The protein below binds the small molecule below.
Small molecule (SMILES): CC(=O)N[C@@H]1[C@@H](O)[C@H](O)[C@@H](CO)O[C@H]1O

Sequence of chain 1.A:
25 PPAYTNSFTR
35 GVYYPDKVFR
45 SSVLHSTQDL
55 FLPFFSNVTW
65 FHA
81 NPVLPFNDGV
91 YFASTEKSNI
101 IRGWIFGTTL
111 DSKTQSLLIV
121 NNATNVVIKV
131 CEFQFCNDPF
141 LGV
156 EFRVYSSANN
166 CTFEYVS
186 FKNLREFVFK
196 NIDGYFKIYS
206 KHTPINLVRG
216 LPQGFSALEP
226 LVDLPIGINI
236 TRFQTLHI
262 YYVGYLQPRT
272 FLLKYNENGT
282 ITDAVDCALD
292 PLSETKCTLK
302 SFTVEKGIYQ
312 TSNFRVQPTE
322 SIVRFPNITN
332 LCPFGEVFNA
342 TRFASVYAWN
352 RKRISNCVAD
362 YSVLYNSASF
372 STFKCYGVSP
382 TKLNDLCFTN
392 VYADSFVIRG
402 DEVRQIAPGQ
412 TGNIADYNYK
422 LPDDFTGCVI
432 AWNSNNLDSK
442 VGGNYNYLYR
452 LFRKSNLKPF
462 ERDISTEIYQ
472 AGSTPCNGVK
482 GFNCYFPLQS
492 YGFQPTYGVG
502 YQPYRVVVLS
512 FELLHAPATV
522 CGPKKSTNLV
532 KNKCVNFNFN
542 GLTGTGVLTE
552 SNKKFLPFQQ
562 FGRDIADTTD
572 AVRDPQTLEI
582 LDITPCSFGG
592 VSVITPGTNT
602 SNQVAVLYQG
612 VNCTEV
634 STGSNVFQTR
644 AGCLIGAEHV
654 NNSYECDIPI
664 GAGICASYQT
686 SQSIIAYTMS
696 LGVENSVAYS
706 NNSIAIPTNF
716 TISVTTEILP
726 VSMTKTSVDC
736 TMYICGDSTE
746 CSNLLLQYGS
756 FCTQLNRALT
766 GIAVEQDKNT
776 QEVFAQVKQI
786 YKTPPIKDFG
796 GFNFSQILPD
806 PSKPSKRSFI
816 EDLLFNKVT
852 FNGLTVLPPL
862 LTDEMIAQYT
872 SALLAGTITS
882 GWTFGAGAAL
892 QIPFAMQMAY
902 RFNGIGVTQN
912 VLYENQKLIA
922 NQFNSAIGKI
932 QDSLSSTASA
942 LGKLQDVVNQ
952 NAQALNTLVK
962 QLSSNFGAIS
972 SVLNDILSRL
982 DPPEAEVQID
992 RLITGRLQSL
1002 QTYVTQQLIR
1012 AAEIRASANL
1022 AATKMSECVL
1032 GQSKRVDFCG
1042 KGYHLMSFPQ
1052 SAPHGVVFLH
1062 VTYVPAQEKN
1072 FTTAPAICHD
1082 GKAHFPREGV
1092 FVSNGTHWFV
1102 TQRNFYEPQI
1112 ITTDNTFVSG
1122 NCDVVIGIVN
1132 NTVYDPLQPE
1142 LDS

Binding-site contacts:
Ligand atom C2 contacts residue ASN600 of chain 1.A at 2.5 Å.
Ligand atom C5 contacts residue ASN600 of chain 1.A at 3.7 Å.
Ligand atom N2 contacts residue ASN600 of chain 1.A at 2.9 Å (h-bond).
Ligand atom C1 contacts residue ASN600 of chain 1.A at 1.4 Å.
Ligand atom C4 contacts residue ASN600 of chain 1.A at 4.2 Å.
Ligand atom C3 contacts residue ASN600 of chain 1.A at 3.8 Å.
Ligand atom C8 contacts residue ASN600 of chain 1.A at 3.9 Å.
Ligand atom O5 contacts residue ASN600 of chain 1.A at 2.4 Å (h-bond).
Ligand atom O7 contacts residue ASN600 of chain 1.A at 3.8 Å.
Ligand atom C7 contacts residue ASN600 of chain 1.A at 3.5 Å.